Binding-site contacts:
Ligand atom C1 contacts residue ASN401 of chain 1.A at 1.4 Å.
Ligand atom O6 contacts residue LEU375 of chain 1.A at 4.5 Å.
Ligand atom C2 contacts residue ASN401 of chain 1.A at 2.4 Å.
Ligand atom C1 contacts residue LEU375 of chain 1.A at 4.0 Å (hydrophobic).
Ligand atom C8 contacts residue SER402 of chain 1.A at 4.1 Å.
Ligand atom C5 contacts residue ASN401 of chain 1.A at 3.6 Å.
Ligand atom C4 contacts residue ASN401 of chain 1.A at 4.2 Å.
Ligand atom O5 contacts residue ASN401 of chain 1.A at 2.3 Å (h-bond).
Ligand atom C8 contacts residue SER400 of chain 1.A at 3.9 Å.
Ligand atom O5 contacts residue LEU375 of chain 1.A at 3.6 Å.
Ligand atom N2 contacts residue ASN401 of chain 1.A at 2.8 Å (h-bond).
Ligand atom C8 contacts residue ASN401 of chain 1.A at 4.0 Å.
Ligand atom O7 contacts residue ASN401 of chain 1.A at 3.5 Å (h-bond).
Ligand atom C7 contacts residue ASN401 of chain 1.A at 3.2 Å.
Ligand atom C6 contacts residue LEU375 of chain 1.A at 4.0 Å (hydrophobic).
Ligand atom C5 contacts residue LEU375 of chain 1.A at 3.8 Å (hydrophobic).
Ligand atom C3 contacts residue ASN401 of chain 1.A at 3.8 Å.

Sequence of chain 1.A:
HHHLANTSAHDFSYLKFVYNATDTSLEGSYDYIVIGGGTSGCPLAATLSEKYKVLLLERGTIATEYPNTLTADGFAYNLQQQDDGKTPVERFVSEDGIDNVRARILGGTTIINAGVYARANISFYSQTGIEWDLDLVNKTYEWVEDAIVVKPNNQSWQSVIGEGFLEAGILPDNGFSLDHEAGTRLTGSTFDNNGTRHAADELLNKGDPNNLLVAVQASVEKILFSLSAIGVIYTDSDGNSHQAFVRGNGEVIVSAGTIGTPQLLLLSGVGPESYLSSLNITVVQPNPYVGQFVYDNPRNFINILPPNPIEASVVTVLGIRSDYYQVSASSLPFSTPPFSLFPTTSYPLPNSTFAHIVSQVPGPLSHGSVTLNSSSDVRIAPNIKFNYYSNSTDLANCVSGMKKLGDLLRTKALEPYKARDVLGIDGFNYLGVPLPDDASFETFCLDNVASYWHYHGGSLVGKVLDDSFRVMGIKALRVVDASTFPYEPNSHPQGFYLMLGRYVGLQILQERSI

The protein below binds the small molecule below.
Small molecule (SMILES): CC(=O)N[C@@H]1[C@@H](O)[C@H](O)[C@@H](CO)O[C@H]1O